Sequence of chain 32.C:
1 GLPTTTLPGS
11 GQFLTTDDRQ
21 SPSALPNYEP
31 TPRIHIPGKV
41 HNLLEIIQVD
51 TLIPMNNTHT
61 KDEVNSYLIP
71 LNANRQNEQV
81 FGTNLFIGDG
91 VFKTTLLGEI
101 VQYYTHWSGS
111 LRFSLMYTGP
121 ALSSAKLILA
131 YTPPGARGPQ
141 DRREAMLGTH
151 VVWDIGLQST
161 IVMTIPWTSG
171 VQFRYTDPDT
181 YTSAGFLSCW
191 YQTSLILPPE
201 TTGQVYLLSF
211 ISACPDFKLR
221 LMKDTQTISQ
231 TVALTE

Binding-site contacts:
Ligand atom N1A contacts residue PRO174 of chain 31.A at 3.5 Å.
Ligand atom C1C contacts residue TYR128 of chain 31.A at 3.3 Å (hydrophobic).
Ligand atom C4 contacts residue TYR197 of chain 31.A at 3.7 Å (hydrophobic).
Ligand atom CM4 contacts residue VAL176 of chain 31.A at 3.7 Å (hydrophobic).
Ligand atom C1C contacts residue TYR197 of chain 31.A at 3.7 Å (hydrophobic).
Ligand atom F3 contacts residue PRO174 of chain 31.A at 3.1 Å.
Ligand atom F3 contacts residue VAL176 of chain 31.A at 3.6 Å.
Ligand atom CM4 contacts residue PHE186 of chain 31.A at 3.5 Å (hydrophobic).
Ligand atom N1A contacts residue ALA24 of chain 31.C at 3.3 Å.
Ligand atom CM6 contacts residue VAL191 of chain 31.A at 3.7 Å (hydrophobic).
Ligand atom C3A contacts residue PHE186 of chain 31.A at 3.1 Å (hydrophobic).
Ligand atom CM2 contacts residue TYR128 of chain 31.A at 3.4 Å (hydrophobic).
Ligand atom C3 contacts residue LEU106 of chain 31.A at 3.4 Å (hydrophobic).
Ligand atom F3 contacts residue ALA150 of chain 31.A at 3.0 Å.
Ligand atom CM4 contacts residue ALA150 of chain 31.A at 3.7 Å (hydrophobic).
Ligand atom F3 contacts residue SER175 of chain 31.A at 2.8 Å.
Ligand atom C2A contacts residue PHE186 of chain 31.A at 3.3 Å (hydrophobic).
Ligand atom C4B contacts residue TYR152 of chain 31.A at 3.6 Å (hydrophobic).
Ligand atom N3A contacts residue PHE186 of chain 31.A at 3.1 Å.
Ligand atom C5B contacts residue TYR152 of chain 31.A at 3.4 Å (hydrophobic).
Ligand atom N3A contacts residue TYR152 of chain 31.A at 3.5 Å.
Ligand atom C2C contacts residue TYR128 of chain 31.A at 3.2 Å (hydrophobic).
Ligand atom CM6 contacts residue TYR152 of chain 31.A at 3.4 Å (hydrophobic).
Ligand atom N1A contacts residue PHE186 of chain 31.A at 3.5 Å.
Ligand atom CM2 contacts residue MET224 of chain 31.A at 3.5 Å (hydrophobic).
Ligand atom F3 contacts residue TYR152 of chain 31.A at 3.6 Å.
Ligand atom O1A contacts residue PHE186 of chain 31.A at 3.4 Å.
Ligand atom CM3 contacts residue ASN219 of chain 31.A at 3.5 Å.
Ligand atom C3C contacts residue TYR128 of chain 31.A at 3.1 Å (hydrophobic).
Ligand atom C4 contacts residue LEU106 of chain 31.A at 3.3 Å (hydrophobic).
Ligand atom O1 contacts residue MET221 of chain 31.A at 3.7 Å.
Ligand atom C3B contacts residue MET224 of chain 31.A at 3.6 Å (hydrophobic).
Ligand atom C6B contacts residue TYR152 of chain 31.A at 3.6 Å (hydrophobic).
Ligand atom O1A contacts residue PRO174 of chain 31.A at 3.4 Å.
Ligand atom F2 contacts residue PHE186 of chain 31.A at 3.1 Å.
Ligand atom C2A contacts residue TYR152 of chain 31.A at 3.5 Å (hydrophobic).
Ligand atom F2 contacts residue VAL176 of chain 31.A at 2.7 Å.
Ligand atom O1A contacts residue ALA24 of chain 31.C at 3.4 Å.
Ligand atom F1 contacts residue PHE186 of chain 31.A at 3.3 Å.
Ligand atom F1 contacts residue MET224 of chain 31.A at 3.7 Å.

Sequence of chain 31.C:
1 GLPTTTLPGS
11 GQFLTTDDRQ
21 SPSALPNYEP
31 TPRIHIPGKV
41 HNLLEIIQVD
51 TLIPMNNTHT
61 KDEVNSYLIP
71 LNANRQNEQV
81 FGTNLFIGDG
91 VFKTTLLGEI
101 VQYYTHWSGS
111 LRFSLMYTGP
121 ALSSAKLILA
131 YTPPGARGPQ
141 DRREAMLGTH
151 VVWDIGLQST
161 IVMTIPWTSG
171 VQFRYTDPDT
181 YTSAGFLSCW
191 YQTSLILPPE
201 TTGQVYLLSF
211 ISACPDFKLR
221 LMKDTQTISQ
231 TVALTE

This protein binds this small molecule.
Small molecule (SMILES): Cc1cc(CCCOc2c(C)cc(-c3noc(C(F)(F)F)n3)cc2C)on1

Sequence of chain 31.A:
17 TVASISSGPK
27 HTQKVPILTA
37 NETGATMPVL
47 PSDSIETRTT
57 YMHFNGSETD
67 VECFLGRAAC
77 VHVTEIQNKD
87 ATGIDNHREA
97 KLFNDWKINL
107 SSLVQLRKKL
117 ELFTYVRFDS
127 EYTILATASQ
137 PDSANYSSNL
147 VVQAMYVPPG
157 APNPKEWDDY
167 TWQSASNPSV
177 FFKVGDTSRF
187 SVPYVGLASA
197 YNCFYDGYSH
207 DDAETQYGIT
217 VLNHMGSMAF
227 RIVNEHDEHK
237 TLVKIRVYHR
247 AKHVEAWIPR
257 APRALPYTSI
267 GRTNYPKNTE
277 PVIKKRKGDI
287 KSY